Sequence of chain 1.C:
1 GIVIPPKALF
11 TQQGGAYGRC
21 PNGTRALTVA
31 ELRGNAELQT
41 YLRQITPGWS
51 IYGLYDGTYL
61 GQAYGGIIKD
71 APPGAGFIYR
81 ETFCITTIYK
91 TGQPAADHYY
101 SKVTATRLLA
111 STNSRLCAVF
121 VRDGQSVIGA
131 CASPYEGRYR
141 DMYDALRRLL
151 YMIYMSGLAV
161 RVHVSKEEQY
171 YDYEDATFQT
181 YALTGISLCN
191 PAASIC

Binding-site contacts:
Ligand atom O8 contacts residue VAL127 of chain 1.C at 4.2 Å.
Ligand atom C11 contacts residue HIS98 of chain 1.C at 3.9 Å.
Ligand atom O9 contacts residue ARG122 of chain 1.C at 2.6 Å (salt-bridge).
Ligand atom O8 contacts residue TYR100 of chain 1.C at 2.9 Å.
Ligand atom O1B contacts residue ARG122 of chain 1.C at 3.6 Å (salt-bridge).
Ligand atom O10 contacts residue TYR100 of chain 1.C at 4.3 Å.
Ligand atom C8 contacts residue TYR100 of chain 1.C at 3.8 Å (hydrophobic).
Ligand atom O6 contacts residue SER101 of chain 1.C at 4.0 Å.
Ligand atom C2 contacts residue SER101 of chain 1.C at 4.2 Å.
Ligand atom C11 contacts residue LYS166 of chain 1.C at 4.5 Å.
Ligand atom C1 contacts residue TYR99 of chain 1.C at 3.5 Å (hydrophobic).
Ligand atom C7 contacts residue TYR100 of chain 1.C at 3.5 Å (hydrophobic).
Ligand atom N5 contacts residue TYR99 of chain 1.C at 2.7 Å (h-bond).
Ligand atom C6 contacts residue TYR99 of chain 1.C at 3.4 Å (hydrophobic).
Ligand atom C7 contacts residue TYR99 of chain 1.C at 4.3 Å (hydrophobic).
Ligand atom O4 contacts residue TYR99 of chain 1.C at 3.5 Å.
Ligand atom C6 contacts residue SER101 of chain 1.C at 3.3 Å.
Ligand atom C5 contacts residue TYR99 of chain 1.C at 3.2 Å (hydrophobic).
Ligand atom C2 contacts residue TYR99 of chain 1.C at 4.2 Å (hydrophobic).
Ligand atom O1B contacts residue SER101 of chain 1.C at 2.7 Å (h-bond).
Ligand atom O1A contacts residue SER101 of chain 1.C at 2.9 Å (h-bond).
Ligand atom C1 contacts residue TYR100 of chain 1.C at 3.5 Å (hydrophobic).
Ligand atom O6 contacts residue TYR99 of chain 1.C at 4.4 Å.
Ligand atom O1A contacts residue TYR100 of chain 1.C at 3.2 Å.
Ligand atom C8 contacts residue ARG122 of chain 1.C at 3.4 Å.
Ligand atom C9 contacts residue ARG122 of chain 1.C at 3.8 Å.
Ligand atom C11 contacts residue TYR99 of chain 1.C at 4.1 Å (hydrophobic).
Ligand atom O1A contacts residue ARG161 of chain 1.C at 4.2 Å.
Ligand atom O8 contacts residue ARG122 of chain 1.C at 2.5 Å (salt-bridge).
Ligand atom O1B contacts residue TYR99 of chain 1.C at 4.0 Å.
Ligand atom C10 contacts residue TYR99 of chain 1.C at 3.8 Å (hydrophobic).
Ligand atom N5 contacts residue TYR100 of chain 1.C at 3.9 Å.
Ligand atom C6 contacts residue TYR100 of chain 1.C at 4.0 Å (hydrophobic).
Ligand atom C11 contacts residue TYR100 of chain 1.C at 3.3 Å (hydrophobic).
Ligand atom C4 contacts residue TYR99 of chain 1.C at 3.1 Å (hydrophobic).
Ligand atom O1A contacts residue TYR99 of chain 1.C at 3.1 Å.
Ligand atom C10 contacts residue TYR100 of chain 1.C at 3.6 Å (hydrophobic).
Ligand atom C3 contacts residue TYR99 of chain 1.C at 3.8 Å (hydrophobic).
Ligand atom O1B contacts residue TYR100 of chain 1.C at 3.1 Å.
Ligand atom C1 contacts residue SER101 of chain 1.C at 3.1 Å.

A small-molecule ligand and the protein it binds are described below.
Small molecule (SMILES): CC(=O)N[C@H]1[C@H]([C@H](O)[C@H](O)CO)O[C@@](OC[C@H]2O[C@@H](O)[C@H](O)[C@@H](O)[C@H]2O)(C(=O)O)C[C@@H]1O